Binding-site contacts:
Ligand atom O5 contacts residue GLY174 of chain 1.C at 3.4 Å.
Ligand atom O1 contacts residue HIS25 of chain 1.C at 3.3 Å (h-bond).
Ligand atom C23 contacts residue LEU24 of chain 1.C at 4.0 Å (hydrophobic).
Ligand atom C3 contacts residue CYS26 of chain 1.C at 4.1 Å (hydrophobic).
Ligand atom C3 contacts residue HIS25 of chain 1.C at 4.3 Å.
Ligand atom C2 contacts residue HIS25 of chain 1.C at 3.4 Å.
Ligand atom C15 contacts residue HIS25 of chain 1.C at 3.4 Å.
Ligand atom O5 contacts residue ASN173 of chain 1.C at 4.3 Å.
Ligand atom O6 contacts residue HIS25 of chain 1.C at 3.6 Å.
Ligand atom C5 contacts residue SER176 of chain 1.C at 3.9 Å.
Ligand atom C2 contacts residue CYS26 of chain 1.C at 4.2 Å (hydrophobic).
Ligand atom C16 contacts residue ASN173 of chain 1.C at 3.7 Å.
Ligand atom C12 contacts residue SER176 of chain 1.C at 3.3 Å.
Ligand atom O4 contacts residue GLY174 of chain 1.C at 3.3 Å (h-bond).
Ligand atom C5 contacts residue HIS41 of chain 1.C at 1.5 Å.
Ligand atom C12 contacts residue CYS26 of chain 1.C at 4.2 Å (hydrophobic).
Ligand atom C4 contacts residue SER176 of chain 1.C at 4.1 Å.
Ligand atom C1 contacts residue CYS26 of chain 1.C at 4.3 Å (hydrophobic).
Ligand atom C16 contacts residue HIS25 of chain 1.C at 4.2 Å.
Ligand atom C14 contacts residue SER176 of chain 1.C at 4.2 Å.
Ligand atom C14 contacts residue ASN173 of chain 1.C at 4.2 Å.
Ligand atom C23 contacts residue HIS25 of chain 1.C at 3.2 Å.
Ligand atom O4 contacts residue PHE130 of chain 1.C at 4.0 Å.
Ligand atom O4 contacts residue ASN173 of chain 1.C at 3.1 Å.
Ligand atom C12 contacts residue HIS41 of chain 1.C at 3.6 Å.
Ligand atom O5 contacts residue HIS25 of chain 1.C at 4.0 Å.
Ligand atom O5 contacts residue LEU24 of chain 1.C at 3.4 Å (h-bond).
Ligand atom C4 contacts residue CYS26 of chain 1.C at 4.0 Å (hydrophobic).
Ligand atom O5 contacts residue PHE130 of chain 1.C at 3.9 Å.
Ligand atom C14 contacts residue HIS25 of chain 1.C at 3.6 Å.
Ligand atom C16 contacts residue GLY174 of chain 1.C at 3.3 Å.
Ligand atom C4 contacts residue HIS41 of chain 1.C at 2.5 Å.
Ligand atom C14 contacts residue GLY174 of chain 1.C at 3.4 Å.
Ligand atom C5 contacts residue CYS42 of chain 1.C at 4.3 Å (hydrophobic).
Ligand atom C3 contacts residue HIS41 of chain 1.C at 3.0 Å.
Ligand atom C1 contacts residue HIS25 of chain 1.C at 3.5 Å.
Ligand atom C15 contacts residue GLY174 of chain 1.C at 3.7 Å.
Ligand atom C13 contacts residue SER176 of chain 1.C at 4.1 Å.
Ligand atom O6 contacts residue LEU24 of chain 1.C at 3.2 Å (h-bond).
Ligand atom C13 contacts residue HIS25 of chain 1.C at 3.7 Å.

Sequence of chain 1.C:
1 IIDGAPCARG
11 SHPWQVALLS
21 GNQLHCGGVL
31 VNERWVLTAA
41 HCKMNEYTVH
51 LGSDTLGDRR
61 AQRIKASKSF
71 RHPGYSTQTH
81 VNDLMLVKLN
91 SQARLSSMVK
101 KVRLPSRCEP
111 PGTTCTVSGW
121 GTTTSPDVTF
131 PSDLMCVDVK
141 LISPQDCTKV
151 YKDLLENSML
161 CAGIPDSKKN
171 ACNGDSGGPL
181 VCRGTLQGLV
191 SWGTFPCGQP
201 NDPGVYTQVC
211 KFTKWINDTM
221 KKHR

A small-molecule ligand and the protein it binds are described below.
Small molecule (SMILES): Cc1ccc2oc(=O)c(C(=O)O)cc2c1